Binding-site contacts:
Ligand atom O5 contacts residue THR181 of chain 1.A at 3.8 Å.
Ligand atom C1 contacts residue ASN179 of chain 1.A at 1.4 Å.
Ligand atom C5 contacts residue THR181 of chain 1.A at 3.8 Å.
Ligand atom C1 contacts residue ASN305 of chain 1.A at 4.0 Å.
Ligand atom C7 contacts residue VAL307 of chain 1.A at 4.4 Å (hydrophobic).
Ligand atom C8 contacts residue ASN179 of chain 1.A at 4.5 Å.
Ligand atom C6 contacts residue TYR198 of chain 1.A at 3.6 Å (hydrophobic).
Ligand atom C5 contacts residue ASN179 of chain 1.A at 3.6 Å.
Ligand atom C5 contacts residue GLU200 of chain 1.A at 4.1 Å.
Ligand atom C2 contacts residue ASN179 of chain 1.A at 2.3 Å.
Ligand atom C8 contacts residue GLU177 of chain 1.A at 4.5 Å.
Ligand atom C7 contacts residue ASN179 of chain 1.A at 3.2 Å.
Ligand atom C6 contacts residue THR181 of chain 1.A at 4.0 Å.
Ligand atom O6 contacts residue GLU200 of chain 1.A at 2.8 Å (salt-bridge).
Ligand atom C5 contacts residue LYS303 of chain 1.A at 4.4 Å.
Ligand atom N2 contacts residue VAL307 of chain 1.A at 4.2 Å.
Ligand atom C1 contacts residue GLU200 of chain 1.A at 4.4 Å.
Ligand atom O7 contacts residue GLU177 of chain 1.A at 4.4 Å.
Ligand atom C4 contacts residue ASN179 of chain 1.A at 4.1 Å.
Ligand atom O6 contacts residue TYR198 of chain 1.A at 3.9 Å.
Ligand atom O5 contacts residue ASN179 of chain 1.A at 2.4 Å (h-bond).
Ligand atom C1 contacts residue THR181 of chain 1.A at 4.2 Å.
Ligand atom O7 contacts residue ASN179 of chain 1.A at 3.3 Å (h-bond).
Ligand atom O5 contacts residue GLU200 of chain 1.A at 3.4 Å (salt-bridge).
Ligand atom C6 contacts residue LYS303 of chain 1.A at 4.3 Å.
Ligand atom C3 contacts residue ASN179 of chain 1.A at 3.7 Å.
Ligand atom C8 contacts residue VAL307 of chain 1.A at 4.2 Å (hydrophobic).
Ligand atom C6 contacts residue GLU200 of chain 1.A at 3.7 Å.
Ligand atom N2 contacts residue ASN179 of chain 1.A at 2.8 Å (h-bond).
Ligand atom O4 contacts residue LYS303 of chain 1.A at 3.9 Å.

Sequence of chain 1.A:
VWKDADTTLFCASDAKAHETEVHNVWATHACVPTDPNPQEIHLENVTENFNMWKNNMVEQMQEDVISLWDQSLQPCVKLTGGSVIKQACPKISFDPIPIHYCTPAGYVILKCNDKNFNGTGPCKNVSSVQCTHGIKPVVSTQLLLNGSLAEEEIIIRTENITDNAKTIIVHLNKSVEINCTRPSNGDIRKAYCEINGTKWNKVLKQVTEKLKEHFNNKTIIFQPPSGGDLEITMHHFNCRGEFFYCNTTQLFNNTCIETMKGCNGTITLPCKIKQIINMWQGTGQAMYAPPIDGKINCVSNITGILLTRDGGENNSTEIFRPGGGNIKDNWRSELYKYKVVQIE

A small-molecule ligand and the protein it binds are described below.
Small molecule (SMILES): CC(=O)N[C@@H]1[C@@H](O)[C@H](O)[C@@H](CO)O[C@H]1O